The protein below binds the small molecule below.
Small molecule (SMILES): COC[C@@H](C)N

Sequence of chain 1.A:
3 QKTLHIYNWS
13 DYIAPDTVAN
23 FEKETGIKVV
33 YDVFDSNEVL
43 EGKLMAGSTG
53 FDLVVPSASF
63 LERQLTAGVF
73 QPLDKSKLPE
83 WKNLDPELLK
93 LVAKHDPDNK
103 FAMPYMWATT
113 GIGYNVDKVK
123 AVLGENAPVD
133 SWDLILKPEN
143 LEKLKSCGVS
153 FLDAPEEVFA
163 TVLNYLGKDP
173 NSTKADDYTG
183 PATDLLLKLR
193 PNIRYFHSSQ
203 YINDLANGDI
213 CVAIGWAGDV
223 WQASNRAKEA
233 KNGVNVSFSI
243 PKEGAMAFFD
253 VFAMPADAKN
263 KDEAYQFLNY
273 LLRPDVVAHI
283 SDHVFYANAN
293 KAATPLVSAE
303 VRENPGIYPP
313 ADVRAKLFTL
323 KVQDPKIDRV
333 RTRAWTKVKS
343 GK

Binding-site contacts:
Ligand atom O02 contacts residue PRO312 of chain 1.A at 4.3 Å.
Ligand atom O02 contacts residue ALA313 of chain 1.A at 3.7 Å.
Ligand atom N04 contacts residue PRO312 of chain 1.A at 4.2 Å.
Ligand atom C07 contacts residue ALA313 of chain 1.A at 3.4 Å (hydrophobic).
Ligand atom C07 contacts residue ASP314 of chain 1.A at 3.9 Å.
Ligand atom C08 contacts residue ARG316 of chain 1.A at 3.9 Å.
Ligand atom C09 contacts residue ALA313 of chain 1.A at 3.4 Å (hydrophobic).
Ligand atom C08 contacts residue ALA313 of chain 1.A at 3.7 Å (hydrophobic).
Ligand atom C07 contacts residue PRO312 of chain 1.A at 3.7 Å (hydrophobic).
Ligand atom C09 contacts residue PRO312 of chain 1.A at 3.8 Å (hydrophobic).
Ligand atom N04 contacts residue ALA313 of chain 1.A at 4.0 Å.
Ligand atom N04 contacts residue ARG316 of chain 1.A at 3.1 Å (salt-bridge).
Ligand atom C08 contacts residue PRO312 of chain 1.A at 4.5 Å (hydrophobic).